Binding-site contacts:
Ligand atom OAO contacts residue TYR72 of chain 1.E at 3.3 Å.
Ligand atom CAG contacts residue TRP164 of chain 1.D at 4.3 Å (hydrophobic).
Ligand atom CAF contacts residue GLN74 of chain 1.E at 4.0 Å.
Ligand atom CAF contacts residue CYS208 of chain 1.D at 3.8 Å (hydrophobic).
Ligand atom CAE contacts residue CYS207 of chain 1.D at 3.7 Å (hydrophobic).
Ligand atom CAU contacts residue TYR212 of chain 1.D at 3.6 Å (hydrophobic).
Ligand atom CAC contacts residue MET133 of chain 1.E at 4.4 Å (hydrophobic).
Ligand atom CAS contacts residue TRP164 of chain 1.D at 4.0 Å (hydrophobic).
Ligand atom CAF contacts residue CYS207 of chain 1.D at 3.5 Å (hydrophobic).
Ligand atom CAC contacts residue TYR212 of chain 1.D at 3.7 Å (hydrophobic).
Ligand atom CAQ contacts residue TYR110 of chain 1.D at 3.5 Å (hydrophobic).
Ligand atom CAV contacts residue TYR212 of chain 1.D at 4.0 Å (hydrophobic).
Ligand atom OAJ contacts residue TYR205 of chain 1.D at 4.3 Å.
Ligand atom OAJ contacts residue CYS207 of chain 1.D at 3.9 Å.
Ligand atom CAE contacts residue GLN74 of chain 1.E at 3.7 Å.
Ligand atom CAQ contacts residue TYR72 of chain 1.E at 3.9 Å (hydrophobic).
Ligand atom CAP contacts residue TYR72 of chain 1.E at 3.9 Å (hydrophobic).
Ligand atom CAT contacts residue TYR205 of chain 1.D at 3.3 Å (hydrophobic).
Ligand atom CAS contacts residue TYR110 of chain 1.D at 3.5 Å (hydrophobic).
Ligand atom CAL contacts residue SER184 of chain 1.E at 4.3 Å.
Ligand atom CAD contacts residue CYS208 of chain 1.D at 3.7 Å (hydrophobic).
Ligand atom NAY contacts residue SER163 of chain 1.D at 4.0 Å.
Ligand atom CAR contacts residue TYR110 of chain 1.D at 3.7 Å (hydrophobic).
Ligand atom CAP contacts residue TYR110 of chain 1.D at 3.8 Å (hydrophobic).
Ligand atom CAL contacts residue TYR205 of chain 1.D at 4.3 Å (hydrophobic).
Ligand atom CAM contacts residue TYR205 of chain 1.D at 3.7 Å (hydrophobic).
Ligand atom CAU contacts residue TYR205 of chain 1.D at 3.7 Å (hydrophobic).
Ligand atom OAO contacts residue SER184 of chain 1.E at 4.3 Å.
Ligand atom CAV contacts residue TRP164 of chain 1.D at 3.6 Å (hydrophobic).
Ligand atom CAD contacts residue TYR212 of chain 1.D at 4.0 Å (hydrophobic).
Ligand atom CAX contacts residue TRP164 of chain 1.D at 3.1 Å (hydrophobic).
Ligand atom CAN contacts residue TYR205 of chain 1.D at 3.7 Å (hydrophobic).
Ligand atom CAD contacts residue MET133 of chain 1.E at 3.9 Å (hydrophobic).
Ligand atom CAW contacts residue TRP164 of chain 1.D at 3.6 Å (hydrophobic).
Ligand atom CAA contacts residue CYS207 of chain 1.D at 4.4 Å (hydrophobic).
Ligand atom CAP contacts residue TYR205 of chain 1.D at 3.9 Å (hydrophobic).
Ligand atom CAW contacts residue ILE135 of chain 1.E at 4.0 Å (hydrophobic).
Ligand atom NAY contacts residue TRP164 of chain 1.D at 2.9 Å (h-bond).
Ligand atom CAE contacts residue CYS208 of chain 1.D at 3.2 Å (hydrophobic).
Ligand atom CAS contacts residue SER163 of chain 1.D at 3.9 Å.

Sequence of chain 1.E:
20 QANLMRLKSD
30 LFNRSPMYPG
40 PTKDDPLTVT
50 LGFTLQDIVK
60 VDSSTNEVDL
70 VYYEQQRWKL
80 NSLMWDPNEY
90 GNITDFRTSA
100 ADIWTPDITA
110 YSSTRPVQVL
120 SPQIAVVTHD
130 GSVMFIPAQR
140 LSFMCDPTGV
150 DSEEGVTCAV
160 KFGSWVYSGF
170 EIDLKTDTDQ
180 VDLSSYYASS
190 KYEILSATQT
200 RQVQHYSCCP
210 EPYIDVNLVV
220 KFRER

Sequence of chain 1.D:
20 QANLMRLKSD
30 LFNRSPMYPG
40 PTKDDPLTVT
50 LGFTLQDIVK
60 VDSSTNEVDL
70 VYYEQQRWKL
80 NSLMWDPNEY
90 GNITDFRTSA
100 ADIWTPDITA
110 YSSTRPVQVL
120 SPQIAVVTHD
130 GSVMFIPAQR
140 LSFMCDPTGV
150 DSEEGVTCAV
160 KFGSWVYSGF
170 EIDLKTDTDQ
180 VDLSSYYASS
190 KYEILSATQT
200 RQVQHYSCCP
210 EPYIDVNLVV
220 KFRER

The protein below binds the small molecule below.
Small molecule (SMILES): O=C1C[C@@H]2OCC=C3CN4CC[C@]56c7ccccc7N1[C@H]5[C@H]2[C@H]3C[C@H]46